Binding-site contacts:
Ligand atom O5 contacts residue ASN340 of chain 1.C at 2.4 Å (h-bond).
Ligand atom C8 contacts residue ASN340 of chain 1.C at 3.9 Å.
Ligand atom C7 contacts residue ASN340 of chain 1.C at 3.3 Å.
Ligand atom C3 contacts residue ASN340 of chain 1.C at 3.8 Å.
Ligand atom O7 contacts residue ASN340 of chain 1.C at 3.2 Å (h-bond).
Ligand atom C8 contacts residue LYS336 of chain 1.C at 4.4 Å.
Ligand atom C1 contacts residue ASN340 of chain 1.C at 1.5 Å.
Ligand atom N2 contacts residue ASN340 of chain 1.C at 2.8 Å (h-bond).
Ligand atom C4 contacts residue ASN340 of chain 1.C at 4.2 Å.
Ligand atom C5 contacts residue ASN340 of chain 1.C at 3.7 Å.
Ligand atom C2 contacts residue ASN340 of chain 1.C at 2.4 Å.

Sequence of chain 1.C:
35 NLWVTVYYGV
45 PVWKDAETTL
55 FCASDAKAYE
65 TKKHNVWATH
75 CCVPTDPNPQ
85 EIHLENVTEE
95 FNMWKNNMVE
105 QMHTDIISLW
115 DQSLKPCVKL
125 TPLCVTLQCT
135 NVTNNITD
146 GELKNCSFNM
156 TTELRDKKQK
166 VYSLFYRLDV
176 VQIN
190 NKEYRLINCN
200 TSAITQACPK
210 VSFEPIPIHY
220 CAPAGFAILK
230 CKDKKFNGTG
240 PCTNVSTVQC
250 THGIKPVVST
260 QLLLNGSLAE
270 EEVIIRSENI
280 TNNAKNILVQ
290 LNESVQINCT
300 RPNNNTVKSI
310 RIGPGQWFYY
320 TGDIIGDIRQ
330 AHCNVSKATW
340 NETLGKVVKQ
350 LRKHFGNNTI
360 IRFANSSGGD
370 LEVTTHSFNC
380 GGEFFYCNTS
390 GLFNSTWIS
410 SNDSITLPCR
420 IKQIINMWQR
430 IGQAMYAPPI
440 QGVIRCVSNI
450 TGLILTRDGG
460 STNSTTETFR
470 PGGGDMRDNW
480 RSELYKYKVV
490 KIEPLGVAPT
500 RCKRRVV

The protein below binds the small molecule below.
Small molecule (SMILES): CC(=O)N[C@@H]1[C@@H](O)[C@H](O)[C@@H](CO)O[C@H]1O